Binding-site contacts:
Ligand atom O1 contacts residue ASP77 of chain 1.B at 3.8 Å.
Ligand atom C2 contacts residue ARG79 of chain 1.B at 3.7 Å.
Ligand atom O4 contacts residue LYS83 of chain 1.B at 2.7 Å (salt-bridge).
Ligand atom C3 contacts residue GLU400 of chain 1.B at 3.5 Å.
Ligand atom O4 contacts residue ARG79 of chain 1.B at 4.2 Å.
Ligand atom C4 contacts residue GLU400 of chain 1.B at 4.4 Å.
Ligand atom C6 contacts residue VAL22 of chain 1.B at 4.3 Å (hydrophobic).
Ligand atom O1 contacts residue TRP415 of chain 1.B at 4.3 Å.
Ligand atom O4 contacts residue GLU80 of chain 1.B at 2.9 Å (salt-bridge).
Ligand atom O1 contacts residue ARG79 of chain 1.B at 2.3 Å (salt-bridge).
Ligand atom C4 contacts residue GLU414 of chain 1.B at 3.9 Å.
Ligand atom C4 contacts residue LYS83 of chain 1.B at 3.8 Å.
Ligand atom O2 contacts residue GLU400 of chain 1.B at 3.4 Å (salt-bridge).
Ligand atom C4 contacts residue GLU80 of chain 1.B at 3.4 Å.
Ligand atom O2 contacts residue TRP415 of chain 1.B at 4.4 Å.
Ligand atom O3 contacts residue TRP415 of chain 1.B at 4.3 Å.
Ligand atom C3 contacts residue GLU414 of chain 1.B at 4.0 Å.
Ligand atom O5 contacts residue VAL22 of chain 1.B at 3.7 Å.
Ligand atom O4 contacts residue GLU400 of chain 1.B at 4.3 Å.
Ligand atom C3 contacts residue ARG79 of chain 1.B at 4.0 Å.
Ligand atom O5 contacts residue ARG79 of chain 1.B at 4.0 Å.
Ligand atom O3 contacts residue ARG79 of chain 1.B at 4.1 Å.
Ligand atom C6 contacts residue GLU80 of chain 1.B at 3.3 Å.
Ligand atom C5 contacts residue GLU80 of chain 1.B at 3.2 Å.
Ligand atom O4 contacts residue GLU414 of chain 1.B at 3.0 Å (salt-bridge).
Ligand atom C1 contacts residue ARG79 of chain 1.B at 2.8 Å.
Ligand atom O6 contacts residue VAL22 of chain 1.B at 3.2 Å.
Ligand atom C1 contacts residue TRP415 of chain 1.B at 4.1 Å (hydrophobic).
Ligand atom C2 contacts residue GLU400 of chain 1.B at 3.9 Å.
Ligand atom O3 contacts residue GLU414 of chain 1.B at 3.8 Å.
Ligand atom O6 contacts residue GLU80 of chain 1.B at 3.0 Å (salt-bridge).
Ligand atom C6 contacts residue VAL22 of chain 1.B at 4.2 Å (hydrophobic).
Ligand atom O5 contacts residue ASP77 of chain 1.B at 4.0 Å.

Sequence of chain 1.B:
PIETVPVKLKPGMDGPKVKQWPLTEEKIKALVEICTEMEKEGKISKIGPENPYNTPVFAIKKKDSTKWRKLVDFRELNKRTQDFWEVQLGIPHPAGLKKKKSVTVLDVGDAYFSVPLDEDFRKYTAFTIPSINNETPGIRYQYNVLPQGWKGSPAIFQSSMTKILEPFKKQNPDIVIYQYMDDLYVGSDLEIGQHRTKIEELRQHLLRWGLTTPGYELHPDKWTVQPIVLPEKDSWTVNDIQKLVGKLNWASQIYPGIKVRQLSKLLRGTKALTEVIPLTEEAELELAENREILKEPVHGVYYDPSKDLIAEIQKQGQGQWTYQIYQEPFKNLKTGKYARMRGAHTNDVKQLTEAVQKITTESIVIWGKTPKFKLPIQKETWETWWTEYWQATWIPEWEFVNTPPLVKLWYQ

A protein and the small-molecule ligand that binds it are described below.
Small molecule (SMILES): OC[C@H]1O[C@@](CO)(O[C@H]2O[C@H](CO)[C@@H](O)[C@H](O)[C@H]2O)[C@@H](O)[C@@H]1O